Binding-site contacts:
Ligand atom C12 contacts residue GLY104 of chain 1.A at 3.5 Å.
Ligand atom C5 contacts residue THR98 of chain 1.A at 3.4 Å.
Ligand atom C2 contacts residue LEU152 of chain 1.A at 3.8 Å (hydrophobic).
Ligand atom C8 contacts residue MET73 of chain 1.A at 3.8 Å (hydrophobic).
Ligand atom C4 contacts residue THR98 of chain 1.A at 3.5 Å.
Ligand atom C11 contacts residue MET101 of chain 1.A at 3.5 Å (hydrophobic).
Ligand atom C contacts residue MET101 of chain 1.A at 3.7 Å (hydrophobic).
Ligand atom C6 contacts residue ILE96 of chain 1.A at 3.6 Å (hydrophobic).
Ligand atom CL contacts residue THR98 of chain 1.A at 3.5 Å.
Ligand atom C6 contacts residue THR98 of chain 1.A at 3.8 Å.
Ligand atom N2 contacts residue THR98 of chain 1.A at 2.9 Å (h-bond).
Ligand atom C6 contacts residue LYS52 of chain 1.A at 3.6 Å.
Ligand atom C8 contacts residue LYS52 of chain 1.A at 3.7 Å.
Ligand atom C7 contacts residue LYS52 of chain 1.A at 3.6 Å.
Ligand atom C19 contacts residue GLU102 of chain 1.A at 3.0 Å.
Ligand atom C5 contacts residue LYS52 of chain 1.A at 3.8 Å.
Ligand atom CL contacts residue ILE51 of chain 1.A at 3.6 Å.
Ligand atom C1 contacts residue ALA50 of chain 1.A at 3.2 Å (hydrophobic).
Ligand atom CL contacts residue LYS52 of chain 1.A at 3.6 Å.
Ligand atom N4 contacts residue ILE26 of chain 1.A at 3.6 Å.
Ligand atom C11 contacts residue GLY104 of chain 1.A at 3.8 Å.
Ligand atom CL contacts residue ALA50 of chain 1.A at 3.2 Å.
Ligand atom C1 contacts residue LEU152 of chain 1.A at 3.8 Å (hydrophobic).
Ligand atom C13 contacts residue GLY104 of chain 1.A at 3.8 Å.
Ligand atom N1 contacts residue MET101 of chain 1.A at 3.1 Å (h-bond).
Ligand atom N contacts residue PHE100 of chain 1.A at 3.7 Å.
Ligand atom C15 contacts residue ILE26 of chain 1.A at 3.8 Å (hydrophobic).
Ligand atom C8 contacts residue GLU69 of chain 1.A at 3.5 Å.
Ligand atom C11 contacts residue ILE26 of chain 1.A at 3.7 Å (hydrophobic).
Ligand atom C12 contacts residue MET101 of chain 1.A at 3.3 Å (hydrophobic).
Ligand atom N1 contacts residue ALA50 of chain 1.A at 3.6 Å.
Ligand atom C1 contacts residue THR98 of chain 1.A at 3.8 Å.
Ligand atom C2 contacts residue ALA50 of chain 1.A at 3.5 Å (hydrophobic).
Ligand atom N contacts residue MET101 of chain 1.A at 2.8 Å (h-bond).
Ligand atom O contacts residue LYS52 of chain 1.A at 3.8 Å.
Ligand atom C7 contacts residue GLU69 of chain 1.A at 3.4 Å.
Ligand atom CL contacts residue ILE96 of chain 1.A at 3.4 Å.
Ligand atom C18 contacts residue GLU102 of chain 1.A at 3.4 Å.
Ligand atom C1 contacts residue GLU99 of chain 1.A at 3.6 Å.
Ligand atom C14 contacts residue ILE26 of chain 1.A at 3.8 Å (hydrophobic).

Sequence of chain 1.A:
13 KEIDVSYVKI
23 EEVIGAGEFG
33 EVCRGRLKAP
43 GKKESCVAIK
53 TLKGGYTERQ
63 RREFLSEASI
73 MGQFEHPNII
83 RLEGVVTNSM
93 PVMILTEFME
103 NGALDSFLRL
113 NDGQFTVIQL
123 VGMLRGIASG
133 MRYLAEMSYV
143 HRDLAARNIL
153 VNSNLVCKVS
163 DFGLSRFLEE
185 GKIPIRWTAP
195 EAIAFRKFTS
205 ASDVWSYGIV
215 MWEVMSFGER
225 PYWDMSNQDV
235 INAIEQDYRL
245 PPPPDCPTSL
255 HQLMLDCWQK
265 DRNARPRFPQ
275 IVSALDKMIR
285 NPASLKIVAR

A protein and the small-molecule ligand that binds it are described below.
Small molecule (SMILES): Cc1nc(Nc2ncc(C(=O)Nc3c(C)cccc3Cl)s2)cc(N2CCN(CCO)CC2)n1